This small molecule binds to this protein.
Small molecule (SMILES): CC(C)[C@H](NC(=O)[C@@H](NC(=O)[C@@H](N)CCC(=O)O)[C@@H](C)O)C(=O)N[C@@H](CCCN=C(N)N)C(=O)N[C@@H](Cc1ccccc1)C(=O)N[C@@H](CCC(N)=O)C(=O)N[C@@H](CO)C(=O)N[C@H](C=O)CC(=O)O

Binding-site contacts:
Ligand atom O contacts residue GLY149 of chain 1.B at 3.4 Å (h-bond).
Ligand atom CB contacts residue THR172 of chain 1.B at 3.4 Å.
Ligand atom N contacts residue ASP148 of chain 1.B at 3.0 Å (salt-bridge).
Ligand atom OE1 contacts residue THR146 of chain 1.B at 2.7 Å (h-bond).
Ligand atom CG1 contacts residue PHE213 of chain 1.B at 3.5 Å (hydrophobic).
Ligand atom O contacts residue PHE213 of chain 1.B at 3.1 Å.
Ligand atom NH1 contacts residue ASP148 of chain 1.B at 2.7 Å (salt-bridge).
Ligand atom CD2 contacts residue HIS46 of chain 1.B at 3.1 Å.
Ligand atom O contacts residue THR172 of chain 1.B at 2.9 Å (h-bond).
Ligand atom O contacts residue ASP148 of chain 1.B at 3.2 Å.
Ligand atom O contacts residue VAL216 of chain 1.B at 2.8 Å (h-bond).
Ligand atom CA contacts residue THR214 of chain 1.B at 3.3 Å.
Ligand atom C contacts residue THR172 of chain 1.B at 3.5 Å.
Ligand atom C contacts residue ARG49 of chain 1.B at 3.5 Å.
Ligand atom N contacts residue SER168 of chain 1.B at 3.0 Å (h-bond).
Ligand atom O contacts residue GLU30 of chain 1.B at 3.3 Å (salt-bridge).
Ligand atom CA contacts residue SER168 of chain 1.B at 3.5 Å.
Ligand atom CB contacts residue HIS46 of chain 1.B at 3.5 Å.
Ligand atom OG contacts residue ALA151 of chain 1.B at 3.4 Å.
Ligand atom C contacts residue ASP148 of chain 1.B at 3.2 Å.
Ligand atom O contacts residue THR170 of chain 1.B at 3.0 Å (h-bond).
Ligand atom OG1 contacts residue THR172 of chain 1.B at 2.8 Å (h-bond).
Ligand atom O contacts residue ARG49 of chain 1.B at 3.0 Å (salt-bridge).
Ligand atom CE2 contacts residue ASP81 of chain 1.B at 3.5 Å.
Ligand atom NH2 contacts residue ASP148 of chain 1.B at 3.3 Å (salt-bridge).
Ligand atom O contacts residue THR214 of chain 1.B at 2.7 Å (h-bond).
Ligand atom O contacts residue LEU169 of chain 1.B at 3.3 Å.
Ligand atom N contacts residue ASP148 of chain 1.B at 3.2 Å (salt-bridge).
Ligand atom N contacts residue THR214 of chain 1.B at 3.0 Å (h-bond).
Ligand atom OD1 contacts residue ARG49 of chain 1.B at 3.1 Å (salt-bridge).
Ligand atom N contacts residue HIS171 of chain 1.B at 3.4 Å (h-bond).
Ligand atom CD1 contacts residue HIS46 of chain 1.B at 3.5 Å.
Ligand atom CG contacts residue HIS46 of chain 1.B at 3.4 Å.
Ligand atom O contacts residue HIS171 of chain 1.B at 3.4 Å (h-bond).
Ligand atom CG contacts residue HIS171 of chain 1.B at 3.2 Å.
Ligand atom OG contacts residue HIS46 of chain 1.B at 2.8 Å (h-bond).
Ligand atom OE1 contacts residue HIS167 of chain 1.B at 2.8 Å (h-bond).
Ligand atom N contacts residue THR170 of chain 1.B at 2.9 Å (h-bond).
Ligand atom CG contacts residue ASP148 of chain 1.B at 3.5 Å.
Ligand atom CA contacts residue THR170 of chain 1.B at 3.5 Å.

Sequence of chain 1.B:
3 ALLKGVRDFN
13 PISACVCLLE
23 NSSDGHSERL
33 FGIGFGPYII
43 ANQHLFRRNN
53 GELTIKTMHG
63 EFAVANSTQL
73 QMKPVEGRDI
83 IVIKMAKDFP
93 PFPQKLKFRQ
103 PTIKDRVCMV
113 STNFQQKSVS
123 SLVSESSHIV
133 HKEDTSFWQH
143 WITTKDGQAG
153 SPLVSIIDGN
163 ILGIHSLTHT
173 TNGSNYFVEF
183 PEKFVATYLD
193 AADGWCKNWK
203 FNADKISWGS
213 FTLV